Binding-site contacts:
Ligand atom C4 contacts residue ARG47 of chain 1.X at 4.3 Å.
Ligand atom O5' contacts residue ARG132 of chain 1.W at 2.6 Å (salt-bridge).
Ligand atom C3' contacts residue ARG132 of chain 1.W at 4.1 Å.
Ligand atom O5' contacts residue ARG136 of chain 1.W at 3.7 Å.
Ligand atom O3' contacts residue ARG136 of chain 1.W at 4.1 Å.
Ligand atom C5' contacts residue ARG136 of chain 1.W at 4.3 Å.
Ligand atom C4' contacts residue ARG132 of chain 1.W at 4.1 Å.
Ligand atom OP1 contacts residue ARG132 of chain 1.W at 3.4 Å (salt-bridge).
Ligand atom P contacts residue ARG132 of chain 1.W at 3.8 Å.
Ligand atom OP1 contacts residue ARG136 of chain 1.W at 3.1 Å (salt-bridge).
Ligand atom C5' contacts residue ARG132 of chain 1.W at 3.2 Å.
Ligand atom O4 contacts residue ARG47 of chain 1.X at 3.4 Å (salt-bridge).
Ligand atom P contacts residue ARG136 of chain 1.W at 3.9 Å.
Ligand atom OP2 contacts residue ARG132 of chain 1.W at 3.8 Å.

Sequence of chain 1.W:
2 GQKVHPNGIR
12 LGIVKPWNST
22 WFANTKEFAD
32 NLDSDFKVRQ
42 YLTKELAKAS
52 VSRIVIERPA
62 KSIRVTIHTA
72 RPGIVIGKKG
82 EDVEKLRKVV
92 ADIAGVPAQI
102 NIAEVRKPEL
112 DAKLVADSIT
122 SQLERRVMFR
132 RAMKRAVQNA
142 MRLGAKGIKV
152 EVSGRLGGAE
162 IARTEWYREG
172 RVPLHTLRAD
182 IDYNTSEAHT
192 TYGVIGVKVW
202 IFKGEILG

Sequence of chain 1.X:
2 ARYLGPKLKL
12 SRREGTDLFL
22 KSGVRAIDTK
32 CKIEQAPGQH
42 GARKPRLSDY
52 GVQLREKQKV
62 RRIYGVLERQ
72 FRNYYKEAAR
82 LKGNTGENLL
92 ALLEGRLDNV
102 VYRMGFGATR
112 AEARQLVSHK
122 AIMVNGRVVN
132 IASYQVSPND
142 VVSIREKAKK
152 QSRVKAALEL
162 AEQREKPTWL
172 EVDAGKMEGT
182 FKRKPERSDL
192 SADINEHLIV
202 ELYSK

This small molecule binds to this protein.
Small molecule (SMILES): O=c1ccn([C@@H]2O[C@H](CO[P](=O)(O)O[C@H]3[C@@H](O)[C@H](n4ccc(=O)[nH]c4=O)O[C@@H]3CO[P](=O)(O)O[C@H]3[C@@H](O)[C@H](n4ccc(=O)[nH]c4=O)O[C@@H]3COP(=O)=O)[C@@H](O)[C@H]2O)c(=O)[nH]1